Binding-site contacts:
Ligand atom C1 contacts residue ASN119 of chain 1.D at 1.4 Å.
Ligand atom C2 contacts residue SER121 of chain 1.D at 4.2 Å.
Ligand atom O6 contacts residue HIS123 of chain 1.D at 3.8 Å.
Ligand atom C5 contacts residue ASN119 of chain 1.D at 3.7 Å.
Ligand atom C4 contacts residue ASN119 of chain 1.D at 4.1 Å.
Ligand atom N2 contacts residue SER121 of chain 1.D at 4.0 Å.
Ligand atom N2 contacts residue ASN119 of chain 1.D at 2.7 Å (h-bond).
Ligand atom O5 contacts residue ASN119 of chain 1.D at 2.4 Å (h-bond).
Ligand atom C3 contacts residue ASN119 of chain 1.D at 3.6 Å.
Ligand atom O7 contacts residue THR85 of chain 1.D at 4.2 Å.
Ligand atom C1 contacts residue SER121 of chain 1.D at 3.6 Å.
Ligand atom C3 contacts residue SER121 of chain 1.D at 4.4 Å.
Ligand atom C7 contacts residue ASN119 of chain 1.D at 3.2 Å.
Ligand atom C6 contacts residue HIS123 of chain 1.D at 4.4 Å.
Ligand atom C8 contacts residue ASN119 of chain 1.D at 3.7 Å.
Ligand atom C1 contacts residue HIS123 of chain 1.D at 3.7 Å.
Ligand atom O6 contacts residue GLN125 of chain 1.D at 4.1 Å.
Ligand atom C2 contacts residue ASN119 of chain 1.D at 2.2 Å.
Ligand atom C5 contacts residue HIS123 of chain 1.D at 3.7 Å.
Ligand atom O7 contacts residue ASN119 of chain 1.D at 3.9 Å.
Ligand atom O7 contacts residue SER120 of chain 1.D at 4.4 Å.
Ligand atom O5 contacts residue HIS123 of chain 1.D at 3.4 Å.

Sequence of chain 1.D:
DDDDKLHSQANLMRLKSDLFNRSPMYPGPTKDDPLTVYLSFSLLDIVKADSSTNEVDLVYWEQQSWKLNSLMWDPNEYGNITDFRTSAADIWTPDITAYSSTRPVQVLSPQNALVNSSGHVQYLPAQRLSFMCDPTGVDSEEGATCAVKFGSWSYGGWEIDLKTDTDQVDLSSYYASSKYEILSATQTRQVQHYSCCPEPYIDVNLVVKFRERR

The small molecule below binds the protein below.
Small molecule (SMILES): CC(=O)N[C@H]1[C@H](O[C@H]2[C@H](O)[C@@H](NC(C)=O)CO[C@@H]2CO)O[C@H](CO)[C@@H](O)[C@@H]1O